A protein and the small-molecule ligand that binds it are described below.
Small molecule (SMILES): CC(=O)N[C@@H]1[C@@H](O)[C@H](O)[C@@H](CO)O[C@H]1O

Sequence of chain 1.E:
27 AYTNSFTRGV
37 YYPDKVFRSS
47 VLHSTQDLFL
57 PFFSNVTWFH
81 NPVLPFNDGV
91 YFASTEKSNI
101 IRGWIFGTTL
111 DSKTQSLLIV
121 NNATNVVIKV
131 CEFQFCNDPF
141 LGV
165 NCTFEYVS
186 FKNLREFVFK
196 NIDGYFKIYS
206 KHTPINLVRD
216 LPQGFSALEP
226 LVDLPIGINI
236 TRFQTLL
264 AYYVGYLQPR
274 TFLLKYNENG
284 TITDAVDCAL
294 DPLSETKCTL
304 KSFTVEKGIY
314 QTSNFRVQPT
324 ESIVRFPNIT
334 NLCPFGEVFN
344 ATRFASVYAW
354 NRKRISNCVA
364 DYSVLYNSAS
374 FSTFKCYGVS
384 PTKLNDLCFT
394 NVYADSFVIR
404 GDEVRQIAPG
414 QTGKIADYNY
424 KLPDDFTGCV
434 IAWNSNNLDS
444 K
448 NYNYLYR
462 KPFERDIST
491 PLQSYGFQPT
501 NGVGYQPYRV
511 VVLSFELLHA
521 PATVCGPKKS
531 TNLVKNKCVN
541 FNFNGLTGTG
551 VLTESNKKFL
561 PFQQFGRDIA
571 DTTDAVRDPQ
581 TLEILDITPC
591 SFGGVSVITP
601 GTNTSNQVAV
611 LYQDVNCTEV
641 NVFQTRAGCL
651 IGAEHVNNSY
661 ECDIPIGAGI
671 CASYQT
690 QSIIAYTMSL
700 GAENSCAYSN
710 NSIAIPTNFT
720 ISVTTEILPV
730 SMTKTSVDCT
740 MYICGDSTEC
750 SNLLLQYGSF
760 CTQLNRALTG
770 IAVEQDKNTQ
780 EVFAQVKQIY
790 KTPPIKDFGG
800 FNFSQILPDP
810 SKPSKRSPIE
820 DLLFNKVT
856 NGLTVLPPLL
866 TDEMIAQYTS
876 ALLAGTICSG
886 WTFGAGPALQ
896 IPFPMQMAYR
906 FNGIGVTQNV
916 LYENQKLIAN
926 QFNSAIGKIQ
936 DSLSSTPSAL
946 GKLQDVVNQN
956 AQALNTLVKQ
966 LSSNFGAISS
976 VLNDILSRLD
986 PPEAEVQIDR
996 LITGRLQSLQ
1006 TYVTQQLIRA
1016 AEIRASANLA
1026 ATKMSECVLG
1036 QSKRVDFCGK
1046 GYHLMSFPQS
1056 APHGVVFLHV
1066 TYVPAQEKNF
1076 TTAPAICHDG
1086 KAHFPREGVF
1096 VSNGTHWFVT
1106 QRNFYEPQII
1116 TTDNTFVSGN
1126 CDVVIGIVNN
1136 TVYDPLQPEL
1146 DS

Binding-site contacts:
Ligand atom C2 contacts residue ASN709 of chain 1.E at 2.5 Å.
Ligand atom N2 contacts residue ASN710 of chain 1.E at 3.6 Å (h-bond).
Ligand atom N2 contacts residue ASN709 of chain 1.E at 2.9 Å (h-bond).
Ligand atom C2 contacts residue ASN710 of chain 1.E at 4.4 Å.
Ligand atom C1 contacts residue ASN710 of chain 1.E at 3.9 Å.
Ligand atom C8 contacts residue GLY1131 of chain 1.E at 3.4 Å.
Ligand atom O7 contacts residue ASN709 of chain 1.E at 3.2 Å (h-bond).
Ligand atom C3 contacts residue ASN709 of chain 1.E at 3.9 Å.
Ligand atom C5 contacts residue ASN709 of chain 1.E at 3.8 Å.
Ligand atom C4 contacts residue ASN709 of chain 1.E at 4.4 Å.
Ligand atom C8 contacts residue ASN710 of chain 1.E at 3.9 Å.
Ligand atom C8 contacts residue ILE1130 of chain 1.E at 4.0 Å (hydrophobic).
Ligand atom C8 contacts residue ASN709 of chain 1.E at 4.4 Å.
Ligand atom C7 contacts residue ASN710 of chain 1.E at 4.0 Å.
Ligand atom O7 contacts residue ILE1130 of chain 1.E at 4.4 Å.
Ligand atom C7 contacts residue ASN709 of chain 1.E at 3.2 Å.
Ligand atom C1 contacts residue ASN709 of chain 1.E at 1.5 Å.
Ligand atom O5 contacts residue ASN709 of chain 1.E at 2.5 Å (h-bond).